A protein and the small-molecule ligand that binds it are described below.
Small molecule (SMILES): O=c1[nH]c2cc(C(F)(F)F)c(N3CCOCC3)cc2n(CP(=O)(O)O)c1=O

Binding-site contacts:
Ligand atom OAB contacts residue TYR441 of chain 1.A at 3.6 Å.
Ligand atom CAU contacts residue TYR441 of chain 1.A at 3.6 Å (hydrophobic).
Ligand atom OAB contacts residue ARG476 of chain 1.A at 2.8 Å (salt-bridge).
Ligand atom CAV contacts residue PRO469 of chain 1.A at 3.7 Å (hydrophobic).
Ligand atom OAA contacts residue LEU470 of chain 1.A at 3.7 Å.
Ligand atom FAH contacts residue GLU393 of chain 1.A at 3.1 Å.
Ligand atom OAA contacts residue ARG476 of chain 1.A at 2.6 Å (salt-bridge).
Ligand atom CAK contacts residue MET699 of chain 1.A at 3.8 Å (hydrophobic).
Ligand atom OAC contacts residue SER645 of chain 1.A at 3.8 Å.
Ligand atom CAZ contacts residue TYR723 of chain 1.A at 3.4 Å (hydrophobic).
Ligand atom NAP contacts residue THR471 of chain 1.A at 3.4 Å (h-bond).
Ligand atom FAG contacts residue TYR396 of chain 1.A at 3.8 Å.
Ligand atom OAQ contacts residue THR677 of chain 1.A at 2.6 Å (h-bond).
Ligand atom CAL contacts residue THR677 of chain 1.A at 3.6 Å.
Ligand atom CAT contacts residue TYR441 of chain 1.A at 3.7 Å (hydrophobic).
Ligand atom NAP contacts residue PRO469 of chain 1.A at 3.0 Å (h-bond).
Ligand atom PBA contacts residue SER645 of chain 1.A at 3.7 Å.
Ligand atom FAH contacts residue TYR441 of chain 1.A at 3.6 Å.
Ligand atom OAD contacts residue GLU696 of chain 1.A at 3.6 Å.
Ligand atom FAF contacts residue TYR723 of chain 1.A at 3.2 Å.
Ligand atom OAE contacts residue GLY644 of chain 1.A at 3.3 Å.
Ligand atom CAZ contacts residue GLU696 of chain 1.A at 3.4 Å.
Ligand atom OAA contacts residue THR471 of chain 1.A at 2.9 Å (h-bond).
Ligand atom CAJ contacts residue TYR723 of chain 1.A at 3.3 Å (hydrophobic).
Ligand atom OAE contacts residue SER645 of chain 1.A at 2.9 Å (h-bond).
Ligand atom CAS contacts residue GLU696 of chain 1.A at 3.4 Å.
Ligand atom CAS contacts residue TYR723 of chain 1.A at 3.6 Å (hydrophobic).
Ligand atom CAL contacts residue GLU393 of chain 1.A at 3.5 Å.
Ligand atom FAF contacts residue GLU696 of chain 1.A at 2.5 Å.
Ligand atom CAK contacts residue THR677 of chain 1.A at 3.5 Å.
Ligand atom FAF contacts residue MET699 of chain 1.A at 3.6 Å.
Ligand atom CAJ contacts residue PRO469 of chain 1.A at 3.7 Å (hydrophobic).
Ligand atom FAG contacts residue TYR723 of chain 1.A at 2.8 Å.
Ligand atom FAG contacts residue PRO469 of chain 1.A at 3.5 Å.
Ligand atom CAI contacts residue TYR441 of chain 1.A at 3.8 Å (hydrophobic).
Ligand atom OAD contacts residue SER645 of chain 1.A at 3.2 Å (h-bond).
Ligand atom NAY contacts residue TYR441 of chain 1.A at 3.6 Å.
Ligand atom CAT contacts residue THR471 of chain 1.A at 3.3 Å.
Ligand atom NAP contacts residue TYR441 of chain 1.A at 3.6 Å.
Ligand atom CAW contacts residue TYR441 of chain 1.A at 3.7 Å (hydrophobic).

Sequence of chain 1.A:
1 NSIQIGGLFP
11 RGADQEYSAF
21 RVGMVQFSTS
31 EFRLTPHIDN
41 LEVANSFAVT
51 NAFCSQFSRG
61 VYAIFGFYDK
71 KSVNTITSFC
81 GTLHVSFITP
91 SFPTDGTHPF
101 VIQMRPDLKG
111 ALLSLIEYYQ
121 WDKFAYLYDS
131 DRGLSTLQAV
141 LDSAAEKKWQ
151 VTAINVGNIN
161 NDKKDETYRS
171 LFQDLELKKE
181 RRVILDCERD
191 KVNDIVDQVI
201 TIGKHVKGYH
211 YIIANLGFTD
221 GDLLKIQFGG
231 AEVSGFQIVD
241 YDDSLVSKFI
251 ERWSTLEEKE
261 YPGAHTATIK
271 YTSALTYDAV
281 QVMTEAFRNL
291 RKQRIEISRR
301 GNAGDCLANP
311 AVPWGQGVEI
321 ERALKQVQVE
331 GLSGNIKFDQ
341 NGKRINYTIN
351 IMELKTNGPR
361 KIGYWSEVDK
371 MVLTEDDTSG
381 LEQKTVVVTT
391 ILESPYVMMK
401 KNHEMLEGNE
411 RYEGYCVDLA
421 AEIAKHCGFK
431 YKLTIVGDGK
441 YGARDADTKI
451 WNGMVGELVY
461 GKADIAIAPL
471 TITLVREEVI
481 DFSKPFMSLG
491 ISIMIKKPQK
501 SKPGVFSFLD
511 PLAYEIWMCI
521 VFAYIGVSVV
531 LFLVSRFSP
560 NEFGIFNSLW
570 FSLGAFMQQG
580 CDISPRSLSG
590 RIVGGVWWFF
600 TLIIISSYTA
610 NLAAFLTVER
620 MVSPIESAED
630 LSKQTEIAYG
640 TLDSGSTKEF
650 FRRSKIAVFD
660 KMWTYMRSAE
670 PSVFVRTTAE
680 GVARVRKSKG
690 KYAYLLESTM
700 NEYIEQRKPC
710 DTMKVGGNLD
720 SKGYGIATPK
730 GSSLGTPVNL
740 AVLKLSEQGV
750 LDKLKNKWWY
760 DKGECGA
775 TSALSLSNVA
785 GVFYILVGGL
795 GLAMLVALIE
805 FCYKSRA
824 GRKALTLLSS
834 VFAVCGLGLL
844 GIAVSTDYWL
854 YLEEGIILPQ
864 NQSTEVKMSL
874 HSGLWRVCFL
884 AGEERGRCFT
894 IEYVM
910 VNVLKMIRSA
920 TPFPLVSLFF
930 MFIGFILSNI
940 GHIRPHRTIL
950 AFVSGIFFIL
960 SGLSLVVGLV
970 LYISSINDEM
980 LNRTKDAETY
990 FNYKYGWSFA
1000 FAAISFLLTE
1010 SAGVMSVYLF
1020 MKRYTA